The small molecule below binds the protein below.
Small molecule (SMILES): CC(=O)N[C@H]1[C@H](O[C@H]2[C@H](O)[C@@H](NC(C)=O)CO[C@@H]2CO)O[C@H](CO)[C@@H](O)[C@@H]1O

Sequence of chain 1.I:
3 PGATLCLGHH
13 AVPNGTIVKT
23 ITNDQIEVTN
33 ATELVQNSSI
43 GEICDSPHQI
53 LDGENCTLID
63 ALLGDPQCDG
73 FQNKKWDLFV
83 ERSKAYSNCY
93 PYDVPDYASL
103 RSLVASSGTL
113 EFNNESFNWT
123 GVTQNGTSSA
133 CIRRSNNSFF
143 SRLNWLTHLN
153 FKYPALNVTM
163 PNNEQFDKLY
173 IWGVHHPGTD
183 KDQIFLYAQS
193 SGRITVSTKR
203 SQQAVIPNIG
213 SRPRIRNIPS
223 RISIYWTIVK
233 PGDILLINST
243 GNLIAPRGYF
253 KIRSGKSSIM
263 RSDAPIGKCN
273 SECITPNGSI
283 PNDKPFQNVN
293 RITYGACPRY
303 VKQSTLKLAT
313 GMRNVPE

Binding-site contacts:
Ligand atom O7 contacts residue ASN32 of chain 1.I at 3.3 Å (h-bond).
Ligand atom C1 contacts residue THR312 of chain 1.I at 3.9 Å.
Ligand atom C6 contacts residue THR34 of chain 1.I at 4.3 Å.
Ligand atom O6 contacts residue LEU52 of chain 1.J at 4.3 Å.
Ligand atom O5 contacts residue ALA33 of chain 1.I at 4.2 Å.
Ligand atom C4 contacts residue ASN32 of chain 1.I at 4.1 Å.
Ligand atom C1 contacts residue ASN32 of chain 1.I at 1.4 Å.
Ligand atom C3 contacts residue ASN32 of chain 1.I at 3.7 Å.
Ligand atom C2 contacts residue ASN32 of chain 1.I at 2.3 Å.
Ligand atom C1 contacts residue ALA33 of chain 1.I at 4.2 Å (hydrophobic).
Ligand atom N2 contacts residue ASN32 of chain 1.I at 2.8 Å (h-bond).
Ligand atom C5 contacts residue ASN32 of chain 1.I at 3.6 Å.
Ligand atom O5 contacts residue THR312 of chain 1.I at 3.5 Å (h-bond).
Ligand atom O5 contacts residue ASN32 of chain 1.I at 2.4 Å (h-bond).
Ligand atom C7 contacts residue ASN32 of chain 1.I at 3.3 Å.

Sequence of chain 1.J:
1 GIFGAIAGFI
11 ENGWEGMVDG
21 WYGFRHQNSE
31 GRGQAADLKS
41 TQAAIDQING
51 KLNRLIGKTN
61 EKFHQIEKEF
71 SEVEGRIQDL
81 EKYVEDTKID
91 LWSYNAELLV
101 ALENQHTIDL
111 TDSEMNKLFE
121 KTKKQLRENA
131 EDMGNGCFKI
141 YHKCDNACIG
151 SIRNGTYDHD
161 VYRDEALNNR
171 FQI